This small molecule binds to this protein.
Small molecule (SMILES): OC[C@H]1OC[C@H](O)[C@@H](O[C@H]2OC[C@@H](O)[C@H](O[C@H]3OC[C@@H](O)[C@H](O)[C@H]3O)[C@H]2O)[C@@H]1O

Sequence of chain 1.C:
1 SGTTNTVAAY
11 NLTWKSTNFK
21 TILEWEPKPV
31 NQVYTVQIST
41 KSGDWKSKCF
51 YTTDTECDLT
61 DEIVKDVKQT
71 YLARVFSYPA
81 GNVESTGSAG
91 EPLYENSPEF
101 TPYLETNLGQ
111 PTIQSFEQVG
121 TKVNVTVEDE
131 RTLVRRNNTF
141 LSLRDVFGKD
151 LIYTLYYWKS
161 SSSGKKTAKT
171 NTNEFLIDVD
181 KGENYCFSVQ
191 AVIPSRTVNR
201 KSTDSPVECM

Sequence of chain 1.A:
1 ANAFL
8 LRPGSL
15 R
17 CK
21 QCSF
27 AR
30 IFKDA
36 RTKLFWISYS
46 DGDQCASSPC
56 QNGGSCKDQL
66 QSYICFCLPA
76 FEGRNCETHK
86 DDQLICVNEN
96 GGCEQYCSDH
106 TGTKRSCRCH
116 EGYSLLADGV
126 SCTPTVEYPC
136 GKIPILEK

Binding-site contacts:
Ligand atom O4 contacts residue TYR68 of chain 1.A at 4.1 Å.
Ligand atom O3 contacts residue TYR68 of chain 1.A at 3.1 Å.
Ligand atom O5 contacts residue PRO54 of chain 1.A at 3.9 Å.
Ligand atom C2 contacts residue SER52 of chain 1.A at 2.5 Å.
Ligand atom C5 contacts residue SER52 of chain 1.A at 3.4 Å.
Ligand atom O2 contacts residue GLN49 of chain 1.A at 2.7 Å (h-bond).
Ligand atom C5 contacts residue TYR68 of chain 1.A at 3.3 Å (hydrophobic).
Ligand atom C2 contacts residue TYR68 of chain 1.A at 3.9 Å (hydrophobic).
Ligand atom O4 contacts residue SER67 of chain 1.A at 3.3 Å.
Ligand atom C1 contacts residue SER67 of chain 1.A at 3.3 Å.
Ligand atom O4 contacts residue GLN49 of chain 1.A at 3.6 Å.
Ligand atom C3 contacts residue TYR68 of chain 1.A at 4.0 Å (hydrophobic).
Ligand atom C3 contacts residue SER52 of chain 1.A at 3.8 Å.
Ligand atom C5 contacts residue SER67 of chain 1.A at 4.1 Å.
Ligand atom C4 contacts residue GLN66 of chain 1.A at 4.1 Å.
Ligand atom C3 contacts residue ARG79 of chain 1.A at 3.3 Å.
Ligand atom C1 contacts residue GLN49 of chain 1.A at 3.9 Å.
Ligand atom C4 contacts residue ARG79 of chain 1.A at 3.5 Å.
Ligand atom C1 contacts residue TYR68 of chain 1.A at 4.1 Å (hydrophobic).
Ligand atom O4 contacts residue GLN66 of chain 1.A at 3.0 Å (h-bond).
Ligand atom C2 contacts residue GLN49 of chain 1.A at 3.4 Å.
Ligand atom O3 contacts residue ARG79 of chain 1.A at 3.0 Å (salt-bridge).
Ligand atom C4 contacts residue TYR68 of chain 1.A at 3.7 Å (hydrophobic).
Ligand atom C1 contacts residue GLN66 of chain 1.A at 3.7 Å.
Ligand atom O5 contacts residue SER52 of chain 1.A at 2.1 Å (h-bond).
Ligand atom C3 contacts residue TYR68 of chain 1.A at 3.7 Å (hydrophobic).
Ligand atom C1 contacts residue SER52 of chain 1.A at 1.4 Å.
Ligand atom O2 contacts residue SER52 of chain 1.A at 3.0 Å (h-bond).
Ligand atom C5 contacts residue GLN49 of chain 1.A at 4.2 Å.
Ligand atom C2 contacts residue TYR68 of chain 1.A at 4.0 Å (hydrophobic).
Ligand atom O5 contacts residue SER67 of chain 1.A at 3.0 Å.
Ligand atom C2 contacts residue PRO54 of chain 1.A at 4.2 Å (hydrophobic).
Ligand atom O5 contacts residue TYR68 of chain 1.A at 3.1 Å (h-bond).
Ligand atom O2 contacts residue TYR68 of chain 1.A at 3.1 Å (h-bond).
Ligand atom O2 contacts residue TYR68 of chain 1.A at 4.2 Å.
Ligand atom C2 contacts residue GLN66 of chain 1.A at 4.2 Å.
Ligand atom O4 contacts residue ARG79 of chain 1.A at 2.6 Å (salt-bridge).
Ligand atom C4 contacts residue SER52 of chain 1.A at 4.1 Å.
Ligand atom C2 contacts residue SER67 of chain 1.A at 3.5 Å.
Ligand atom C4 contacts residue TYR68 of chain 1.A at 4.1 Å (hydrophobic).